Binding-site contacts:
Ligand atom O3' contacts residue ARG10 of chain 1.C at 3.1 Å (salt-bridge).
Ligand atom C6 contacts residue TYR8 of chain 1.C at 3.7 Å (hydrophobic).
Ligand atom O4 contacts residue LEU67 of chain 1.C at 3.5 Å.
Ligand atom C8 contacts residue TYR63 of chain 1.C at 3.6 Å (hydrophobic).
Ligand atom O4' contacts residue ARG10 of chain 1.C at 2.9 Å (salt-bridge).
Ligand atom C3' contacts residue ARG10 of chain 1.C at 3.5 Å.
Ligand atom O4 contacts residue SER25 of chain 1.C at 3.5 Å (h-bond).
Ligand atom O2 contacts residue ARG10 of chain 1.C at 2.6 Å (salt-bridge).
Ligand atom N5 contacts residue TYR8 of chain 1.C at 3.5 Å.
Ligand atom C1' contacts residue TRP157 of chain 1.C at 3.5 Å (hydrophobic).
Ligand atom C2 contacts residue ARG10 of chain 1.C at 3.5 Å.
Ligand atom O3' contacts residue ARG95 of chain 1.C at 2.9 Å (salt-bridge).
Ligand atom C1' contacts residue TYR8 of chain 1.C at 3.6 Å (hydrophobic).
Ligand atom C8 contacts residue LYS44 of chain 1.C at 2.5 Å.
Ligand atom N1 contacts residue TYR8 of chain 1.C at 3.6 Å.
Ligand atom C5' contacts residue GLN154 of chain 1.C at 3.5 Å.
Ligand atom C8A contacts residue TYR8 of chain 1.C at 3.7 Å (hydrophobic).
Ligand atom C4 contacts residue LEU67 of chain 1.C at 3.7 Å (hydrophobic).
Ligand atom N1 contacts residue ARG10 of chain 1.C at 3.7 Å.
Ligand atom C8A contacts residue TRP70 of chain 1.C at 3.5 Å (hydrophobic).
Ligand atom C5' contacts residue TYR153 of chain 1.C at 3.4 Å (hydrophobic).
Ligand atom C7 contacts residue TYR63 of chain 1.C at 3.7 Å (hydrophobic).
Ligand atom O2 contacts residue SER25 of chain 1.C at 3.5 Å (h-bond).
Ligand atom C4A contacts residue TRP70 of chain 1.C at 3.6 Å (hydrophobic).
Ligand atom C2' contacts residue TRP157 of chain 1.C at 3.5 Å (hydrophobic).
Ligand atom O5' contacts residue TYR153 of chain 1.C at 2.6 Å (h-bond).
Ligand atom C4A contacts residue TYR8 of chain 1.C at 3.5 Å (hydrophobic).
Ligand atom N3 contacts residue SER25 of chain 1.C at 2.7 Å (h-bond).
Ligand atom O5' contacts residue GLN154 of chain 1.C at 2.7 Å (h-bond).
Ligand atom O2 contacts residue TYR8 of chain 1.C at 3.7 Å.
Ligand atom C7 contacts residue LYS44 of chain 1.C at 1.3 Å.
Ligand atom N5 contacts residue LYS44 of chain 1.C at 3.6 Å (salt-bridge).
Ligand atom C4 contacts residue TYR8 of chain 1.C at 3.5 Å (hydrophobic).
Ligand atom C8 contacts residue TYR8 of chain 1.C at 3.5 Å (hydrophobic).
Ligand atom O4' contacts residue ARG95 of chain 1.C at 3.3 Å (salt-bridge).
Ligand atom O3' contacts residue ILE97 of chain 1.C at 3.5 Å.
Ligand atom C2 contacts residue TYR8 of chain 1.C at 3.5 Å (hydrophobic).
Ligand atom C2 contacts residue SER25 of chain 1.C at 3.5 Å.
Ligand atom C4 contacts residue SER25 of chain 1.C at 3.5 Å.
Ligand atom C6 contacts residue LYS44 of chain 1.C at 2.4 Å.

A protein and the small-molecule ligand that binds it are described below.
Small molecule (SMILES): CC/C=N/c1c(NC[C@H](O)[C@H](O)[C@H](O)CO)[nH]c(=O)[nH]c1=O

Sequence of chain 1.C:
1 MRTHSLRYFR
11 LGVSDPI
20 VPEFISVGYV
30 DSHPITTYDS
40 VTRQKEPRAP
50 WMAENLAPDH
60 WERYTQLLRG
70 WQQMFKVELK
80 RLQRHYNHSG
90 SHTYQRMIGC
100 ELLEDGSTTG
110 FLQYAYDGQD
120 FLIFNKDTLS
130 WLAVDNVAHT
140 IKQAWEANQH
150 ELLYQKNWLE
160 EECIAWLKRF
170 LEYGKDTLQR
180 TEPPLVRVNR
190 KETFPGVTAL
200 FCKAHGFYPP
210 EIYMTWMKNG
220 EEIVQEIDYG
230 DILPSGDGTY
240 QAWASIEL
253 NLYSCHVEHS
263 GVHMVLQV